A small-molecule ligand and the protein it binds are described below.
Small molecule (SMILES): CC(=O)N[C@@H]1[C@@H](O)[C@H](O)[C@@H](CO)O[C@H]1O

Sequence of chain 1.A:
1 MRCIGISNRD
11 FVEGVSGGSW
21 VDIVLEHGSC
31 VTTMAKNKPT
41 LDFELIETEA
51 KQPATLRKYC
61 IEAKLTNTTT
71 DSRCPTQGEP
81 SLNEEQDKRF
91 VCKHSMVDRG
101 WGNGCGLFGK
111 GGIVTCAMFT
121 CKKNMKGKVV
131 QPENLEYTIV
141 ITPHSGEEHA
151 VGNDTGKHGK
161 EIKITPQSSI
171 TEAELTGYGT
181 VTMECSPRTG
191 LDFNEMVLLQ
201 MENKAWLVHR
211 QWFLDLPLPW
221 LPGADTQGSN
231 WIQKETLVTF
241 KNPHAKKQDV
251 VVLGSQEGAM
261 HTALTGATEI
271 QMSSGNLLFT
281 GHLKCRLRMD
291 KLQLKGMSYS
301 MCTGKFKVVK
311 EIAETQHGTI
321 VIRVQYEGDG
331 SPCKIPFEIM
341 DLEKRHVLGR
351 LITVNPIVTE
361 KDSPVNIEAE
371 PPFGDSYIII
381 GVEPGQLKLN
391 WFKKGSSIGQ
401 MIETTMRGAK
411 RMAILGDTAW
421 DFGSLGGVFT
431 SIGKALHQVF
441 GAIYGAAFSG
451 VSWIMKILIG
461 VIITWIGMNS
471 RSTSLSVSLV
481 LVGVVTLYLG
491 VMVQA

Binding-site contacts:
Ligand atom C2 contacts residue ASN67 of chain 1.A at 2.5 Å.
Ligand atom C3 contacts residue ASN67 of chain 1.A at 3.8 Å.
Ligand atom C7 contacts residue ASN67 of chain 1.A at 3.7 Å.
Ligand atom C8 contacts residue ASN67 of chain 1.A at 4.2 Å.
Ligand atom O7 contacts residue ASN67 of chain 1.A at 4.1 Å.
Ligand atom C1 contacts residue ASN67 of chain 1.A at 1.4 Å.
Ligand atom C4 contacts residue ASN67 of chain 1.A at 4.2 Å.
Ligand atom C8 contacts residue PHE90 of chain 1.A at 3.9 Å (hydrophobic).
Ligand atom N2 contacts residue ASN67 of chain 1.A at 2.9 Å (h-bond).
Ligand atom O5 contacts residue ASN67 of chain 1.A at 2.4 Å (h-bond).
Ligand atom C5 contacts residue ASN67 of chain 1.A at 3.7 Å.
Ligand atom C8 contacts residue MET118 of chain 1.A at 4.3 Å (hydrophobic).